Sequence of chain 1.A:
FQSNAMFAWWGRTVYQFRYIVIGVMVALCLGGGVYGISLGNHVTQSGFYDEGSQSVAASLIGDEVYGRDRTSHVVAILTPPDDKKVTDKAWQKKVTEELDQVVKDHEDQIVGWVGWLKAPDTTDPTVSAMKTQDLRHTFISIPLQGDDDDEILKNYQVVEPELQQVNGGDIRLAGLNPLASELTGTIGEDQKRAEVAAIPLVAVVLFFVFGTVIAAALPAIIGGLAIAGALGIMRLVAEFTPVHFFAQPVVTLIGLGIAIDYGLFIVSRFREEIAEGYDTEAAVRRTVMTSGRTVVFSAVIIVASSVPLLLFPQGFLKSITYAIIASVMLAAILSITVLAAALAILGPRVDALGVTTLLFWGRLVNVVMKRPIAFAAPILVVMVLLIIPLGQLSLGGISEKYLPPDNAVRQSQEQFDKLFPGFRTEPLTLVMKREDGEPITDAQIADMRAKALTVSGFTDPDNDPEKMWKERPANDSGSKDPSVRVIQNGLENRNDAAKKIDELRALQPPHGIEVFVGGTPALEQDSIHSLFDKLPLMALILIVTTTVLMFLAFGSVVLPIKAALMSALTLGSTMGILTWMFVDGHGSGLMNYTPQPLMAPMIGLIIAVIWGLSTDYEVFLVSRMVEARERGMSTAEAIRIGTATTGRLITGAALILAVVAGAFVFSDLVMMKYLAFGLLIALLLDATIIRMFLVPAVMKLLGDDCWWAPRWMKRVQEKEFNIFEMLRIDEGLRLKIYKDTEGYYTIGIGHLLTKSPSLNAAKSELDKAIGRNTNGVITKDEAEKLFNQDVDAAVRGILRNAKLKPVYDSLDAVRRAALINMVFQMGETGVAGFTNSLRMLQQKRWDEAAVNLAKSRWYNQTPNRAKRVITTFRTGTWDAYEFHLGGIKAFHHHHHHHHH

This small molecule binds to this protein.
Small molecule (SMILES): CCCCCCCCCCCCOC[C@H]1O[C@H](O[C@H]2O[C@H](CO)[C@@H](O)[C@H](O)[C@H]2O)[C@H](O)[C@@H](O)[C@@H]1O

Binding-site contacts:
Ligand atom C6 contacts residue LEU176 of chain 1.A at 4.1 Å (hydrophobic).
Ligand atom CBI contacts residue THR184 of chain 1.A at 4.1 Å.
Ligand atom CBI contacts residue HIS244 of chain 1.A at 3.8 Å.
Ligand atom CAY contacts residue LEU176 of chain 1.A at 4.2 Å (hydrophobic).
Ligand atom O3 contacts residue ARG68 of chain 1.A at 3.7 Å.
Ligand atom CAV contacts residue ASP149 of chain 1.A at 4.2 Å.
Ligand atom CBI contacts residue PHE245 of chain 1.A at 3.2 Å (hydrophobic).
Ligand atom O1 contacts residue ASP63 of chain 1.A at 4.2 Å.
Ligand atom OAU contacts residue TYR49 of chain 1.A at 2.8 Å.
Ligand atom CBF contacts residue ILE432 of chain 1.A at 3.6 Å (hydrophobic).
Ligand atom CBF contacts residue PHE48 of chain 1.A at 4.0 Å (hydrophobic).
Ligand atom C3 contacts residue ASP63 of chain 1.A at 3.9 Å.
Ligand atom O3 contacts residue ARG506 of chain 1.A at 4.0 Å.
Ligand atom CBG contacts residue LEU183 of chain 1.A at 4.1 Å (hydrophobic).
Ligand atom OAW contacts residue ARG68 of chain 1.A at 3.6 Å (salt-bridge).
Ligand atom CBC contacts residue ALA180 of chain 1.A at 3.6 Å (hydrophobic).
Ligand atom CBC contacts residue GLN45 of chain 1.A at 3.8 Å.
Ligand atom CAT contacts residue TYR49 of chain 1.A at 4.2 Å (hydrophobic).
Ligand atom OAS contacts residue VAL56 of chain 1.A at 4.0 Å.
Ligand atom O2 contacts residue ASP63 of chain 1.A at 2.9 Å (salt-bridge).
Ligand atom CBA contacts residue GLN45 of chain 1.A at 3.4 Å.
Ligand atom O2 contacts residue SER59 of chain 1.A at 3.8 Å.
Ligand atom O3 contacts residue ASP63 of chain 1.A at 3.3 Å (salt-bridge).
Ligand atom O1 contacts residue ARG68 of chain 1.A at 4.2 Å.
Ligand atom O4 contacts residue ASP69 of chain 1.A at 3.3 Å (salt-bridge).
Ligand atom OAN contacts residue SER59 of chain 1.A at 4.0 Å.
Ligand atom CAZ contacts residue LEU176 of chain 1.A at 4.2 Å (hydrophobic).
Ligand atom O3 contacts residue ASP69 of chain 1.A at 3.2 Å (salt-bridge).
Ligand atom OAN contacts residue ASP63 of chain 1.A at 3.6 Å (salt-bridge).
Ligand atom O6 contacts residue LEU176 of chain 1.A at 3.8 Å.
Ligand atom OAW contacts residue ASP149 of chain 1.A at 3.6 Å.
Ligand atom CBE contacts residue GLN45 of chain 1.A at 4.1 Å.
Ligand atom OAQ contacts residue VAL56 of chain 1.A at 3.9 Å.
Ligand atom CBB contacts residue GLN45 of chain 1.A at 4.2 Å.
Ligand atom OAQ contacts residue LEU60 of chain 1.A at 4.0 Å.
Ligand atom CBH contacts residue HIS244 of chain 1.A at 3.6 Å.
Ligand atom CAP contacts residue LEU60 of chain 1.A at 3.6 Å (hydrophobic).
Ligand atom C2 contacts residue ASP63 of chain 1.A at 4.0 Å.
Ligand atom CAX contacts residue LEU176 of chain 1.A at 4.1 Å (hydrophobic).
Ligand atom CBD contacts residue ILE432 of chain 1.A at 4.0 Å (hydrophobic).